A small-molecule ligand and the protein it binds are described below.
Small molecule (SMILES): CC(=O)N[C@H]1[C@H](O[C@H]2[C@H](O)[C@@H](NC(C)=O)CO[C@@H]2CO)O[C@H](CO)[C@@H](O)[C@@H]1O

Binding-site contacts:
Ligand atom O7 contacts residue ASN168 of chain 1.H at 3.5 Å (h-bond).
Ligand atom C7 contacts residue THR590 of chain 1.H at 4.4 Å.
Ligand atom O6 contacts residue GLN587 of chain 1.H at 4.4 Å.
Ligand atom C8 contacts residue THR590 of chain 1.H at 4.5 Å.
Ligand atom N2 contacts residue ASN168 of chain 1.H at 2.9 Å (h-bond).
Ligand atom O5 contacts residue ASN168 of chain 1.H at 2.4 Å (h-bond).
Ligand atom C1 contacts residue ASN168 of chain 1.H at 1.4 Å.
Ligand atom C3 contacts residue ASN168 of chain 1.H at 3.8 Å.
Ligand atom O7 contacts residue THR590 of chain 1.H at 4.0 Å.
Ligand atom C7 contacts residue ASN168 of chain 1.H at 3.3 Å.
Ligand atom C5 contacts residue ASN168 of chain 1.H at 3.7 Å.
Ligand atom C4 contacts residue ASN168 of chain 1.H at 4.3 Å.
Ligand atom O7 contacts residue GLN587 of chain 1.H at 3.8 Å.
Ligand atom C2 contacts residue ASN168 of chain 1.H at 2.5 Å.
Ligand atom C8 contacts residue ASN168 of chain 1.H at 4.4 Å.
Ligand atom C8 contacts residue CYS418 of chain 1.I at 3.7 Å (hydrophobic).
Ligand atom C2 contacts residue GLN587 of chain 1.H at 4.5 Å.

Sequence of chain 1.I:
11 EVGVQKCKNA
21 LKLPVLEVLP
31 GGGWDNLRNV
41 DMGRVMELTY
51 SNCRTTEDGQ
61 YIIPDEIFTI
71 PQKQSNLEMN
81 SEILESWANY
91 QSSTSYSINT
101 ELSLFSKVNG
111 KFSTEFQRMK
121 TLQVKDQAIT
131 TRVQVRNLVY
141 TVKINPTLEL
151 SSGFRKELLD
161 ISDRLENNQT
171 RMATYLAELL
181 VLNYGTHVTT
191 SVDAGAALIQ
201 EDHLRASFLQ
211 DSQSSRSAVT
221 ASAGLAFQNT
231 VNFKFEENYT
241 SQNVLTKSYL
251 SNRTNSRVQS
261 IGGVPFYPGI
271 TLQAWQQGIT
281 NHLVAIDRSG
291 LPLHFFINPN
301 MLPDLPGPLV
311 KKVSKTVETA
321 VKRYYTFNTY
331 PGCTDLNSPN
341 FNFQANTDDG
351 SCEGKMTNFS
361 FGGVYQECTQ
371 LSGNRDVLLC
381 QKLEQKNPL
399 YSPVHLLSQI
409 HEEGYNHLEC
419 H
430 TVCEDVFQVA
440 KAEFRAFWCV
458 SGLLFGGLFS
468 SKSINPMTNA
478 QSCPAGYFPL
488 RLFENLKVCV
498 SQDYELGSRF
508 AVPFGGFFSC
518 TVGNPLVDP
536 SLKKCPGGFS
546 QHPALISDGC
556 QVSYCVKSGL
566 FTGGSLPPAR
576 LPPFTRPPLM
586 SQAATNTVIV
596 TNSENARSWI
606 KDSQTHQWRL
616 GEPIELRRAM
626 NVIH

Sequence of chain 1.H:
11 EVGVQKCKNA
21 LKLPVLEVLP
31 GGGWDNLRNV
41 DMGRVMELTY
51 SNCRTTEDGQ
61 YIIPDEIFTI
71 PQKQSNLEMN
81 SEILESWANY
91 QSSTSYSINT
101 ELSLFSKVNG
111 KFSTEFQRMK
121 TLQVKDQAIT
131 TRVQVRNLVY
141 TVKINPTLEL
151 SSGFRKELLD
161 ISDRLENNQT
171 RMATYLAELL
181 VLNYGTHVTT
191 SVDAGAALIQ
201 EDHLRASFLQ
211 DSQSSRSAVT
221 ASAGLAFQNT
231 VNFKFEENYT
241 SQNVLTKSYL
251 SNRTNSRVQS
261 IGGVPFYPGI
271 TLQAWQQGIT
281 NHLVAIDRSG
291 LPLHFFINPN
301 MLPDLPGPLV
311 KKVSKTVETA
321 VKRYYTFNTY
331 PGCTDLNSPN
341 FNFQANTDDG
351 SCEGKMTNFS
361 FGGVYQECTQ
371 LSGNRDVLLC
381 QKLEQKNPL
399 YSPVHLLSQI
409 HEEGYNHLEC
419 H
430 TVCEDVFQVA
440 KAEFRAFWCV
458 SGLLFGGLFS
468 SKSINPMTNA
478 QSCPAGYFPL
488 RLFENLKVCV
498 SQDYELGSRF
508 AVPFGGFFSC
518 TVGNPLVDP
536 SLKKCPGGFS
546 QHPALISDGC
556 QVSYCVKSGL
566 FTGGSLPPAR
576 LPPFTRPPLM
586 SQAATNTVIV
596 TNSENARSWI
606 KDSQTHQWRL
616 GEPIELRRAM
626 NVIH